A small-molecule ligand and the protein it binds are described below.
Small molecule (SMILES): O=P(O)(O)OC[C@H]1O[C@](O)(COP(=O)(O)O)[C@@H](O)[C@@H]1O

Sequence of chain 3.A:
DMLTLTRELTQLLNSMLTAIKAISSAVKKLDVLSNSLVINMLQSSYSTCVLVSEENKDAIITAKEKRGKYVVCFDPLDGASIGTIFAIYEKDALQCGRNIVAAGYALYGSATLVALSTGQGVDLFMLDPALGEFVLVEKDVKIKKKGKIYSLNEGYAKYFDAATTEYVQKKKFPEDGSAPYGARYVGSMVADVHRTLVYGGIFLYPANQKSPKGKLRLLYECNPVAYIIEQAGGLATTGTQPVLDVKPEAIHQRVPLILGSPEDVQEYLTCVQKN

Sequence of chain 2.A:
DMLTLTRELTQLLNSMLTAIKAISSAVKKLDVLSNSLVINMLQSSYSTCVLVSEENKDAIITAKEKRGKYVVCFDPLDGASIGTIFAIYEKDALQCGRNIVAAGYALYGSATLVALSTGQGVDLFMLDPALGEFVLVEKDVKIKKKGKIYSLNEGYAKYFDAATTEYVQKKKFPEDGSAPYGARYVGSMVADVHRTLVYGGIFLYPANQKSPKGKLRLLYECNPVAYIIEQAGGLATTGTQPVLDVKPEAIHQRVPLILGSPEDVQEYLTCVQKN

Binding-site contacts:
Ligand atom O4P contacts residue ASN212 of chain 2.A at 2.9 Å (h-bond).
Ligand atom C3 contacts residue ASP121 of chain 2.A at 3.6 Å.
Ligand atom O6 contacts residue LYS274 of chain 2.A at 3.2 Å (salt-bridge).
Ligand atom C4 contacts residue MET248 of chain 2.A at 3.6 Å (hydrophobic).
Ligand atom C1 contacts residue ASP121 of chain 2.A at 3.5 Å.
Ligand atom O1P contacts residue ASP121 of chain 2.A at 3.8 Å.
Ligand atom O4P contacts residue TYR244 of chain 2.A at 2.7 Å (h-bond).
Ligand atom O1 contacts residue LYS274 of chain 2.A at 3.6 Å.
Ligand atom C1 contacts residue GLU280 of chain 2.A at 3.8 Å.
Ligand atom P2 contacts residue ARG243 of chain 3.A at 4.0 Å.
Ligand atom O1P contacts residue ASP118 of chain 2.A at 3.6 Å.
Ligand atom C6 contacts residue LYS274 of chain 2.A at 3.8 Å.
Ligand atom O6P contacts residue ASN212 of chain 2.A at 3.9 Å.
Ligand atom O6 contacts residue TYR264 of chain 2.A at 3.3 Å.
Ligand atom O6P contacts residue ARG243 of chain 3.A at 2.8 Å (salt-bridge).
Ligand atom O1P contacts residue GLU280 of chain 2.A at 2.9 Å (salt-bridge).
Ligand atom C5 contacts residue LYS274 of chain 2.A at 3.7 Å.
Ligand atom O3 contacts residue SER247 of chain 2.A at 3.5 Å.
Ligand atom C6 contacts residue GLY246 of chain 2.A at 3.5 Å.
Ligand atom O4P contacts residue TYR264 of chain 2.A at 3.8 Å.
Ligand atom C3 contacts residue MET248 of chain 2.A at 3.5 Å (hydrophobic).
Ligand atom P1 contacts residue GLU280 of chain 2.A at 3.5 Å.
Ligand atom P2 contacts residue TYR215 of chain 2.A at 3.9 Å.
Ligand atom P2 contacts residue ASN212 of chain 2.A at 3.7 Å.
Ligand atom O4 contacts residue MET248 of chain 2.A at 3.4 Å (h-bond).
Ligand atom C4 contacts residue GLY246 of chain 2.A at 3.4 Å.
Ligand atom P2 contacts residue TYR264 of chain 2.A at 3.6 Å.
Ligand atom C2 contacts residue LYS274 of chain 2.A at 3.9 Å.
Ligand atom O4P contacts residue ARG243 of chain 3.A at 3.8 Å.
Ligand atom O3 contacts residue ASP121 of chain 2.A at 2.9 Å (salt-bridge).
Ligand atom O5P contacts residue ASN212 of chain 2.A at 3.9 Å.
Ligand atom O6 contacts residue TYR244 of chain 2.A at 4.0 Å.
Ligand atom O5P contacts residue TYR215 of chain 2.A at 2.6 Å (h-bond).
Ligand atom O5 contacts residue LYS274 of chain 2.A at 2.8 Å (salt-bridge).
Ligand atom C6 contacts residue TYR244 of chain 2.A at 3.9 Å (hydrophobic).
Ligand atom O3P contacts residue GLU280 of chain 2.A at 2.9 Å (salt-bridge).
Ligand atom C2 contacts residue ASP121 of chain 2.A at 4.0 Å.
Ligand atom O5P contacts residue TYR264 of chain 2.A at 2.6 Å (h-bond).
Ligand atom P2 contacts residue TYR244 of chain 2.A at 3.9 Å.
Ligand atom O3 contacts residue MET248 of chain 2.A at 2.7 Å (h-bond).